Binding-site contacts:
Ligand atom CA contacts residue TYR193 of chain 1.B at 3.3 Å (hydrophobic).
Ligand atom CA contacts residue CYS318 of chain 1.B at 3.4 Å (hydrophobic).
Ligand atom NE contacts residue ARG172 of chain 1.B at 3.5 Å (salt-bridge).
Ligand atom OXT contacts residue TYR193 of chain 1.B at 2.8 Å (h-bond).
Ligand atom NH2 contacts residue GLU85 of chain 1.B at 3.7 Å.
Ligand atom NH2 contacts residue PHE315 of chain 1.B at 3.6 Å.
Ligand atom CD contacts residue HIS190 of chain 1.B at 3.5 Å.
Ligand atom NE contacts residue GLU85 of chain 1.B at 2.8 Å (salt-bridge).
Ligand atom CZ contacts residue ARG172 of chain 1.B at 3.5 Å.
Ligand atom N contacts residue CYS318 of chain 1.B at 3.4 Å (h-bond).
Ligand atom O contacts residue ARG317 of chain 1.B at 3.2 Å (salt-bridge).
Ligand atom NH1 contacts residue GLU192 of chain 1.B at 2.5 Å (salt-bridge).
Ligand atom C contacts residue CYS318 of chain 1.B at 3.8 Å (hydrophobic).
Ligand atom CZ contacts residue GLU85 of chain 1.B at 3.7 Å.
Ligand atom NH2 contacts residue CYS318 of chain 1.B at 3.6 Å (h-bond).
Ligand atom NH1 contacts residue TYR193 of chain 1.B at 3.7 Å.
Ligand atom CG contacts residue HIS190 of chain 1.B at 3.4 Å.
Ligand atom NH1 contacts residue ARG172 of chain 1.B at 3.5 Å.
Ligand atom CA contacts residue GLU85 of chain 1.B at 3.4 Å.
Ligand atom N contacts residue THR87 of chain 1.B at 2.7 Å (h-bond).
Ligand atom N contacts residue GLU85 of chain 1.B at 2.8 Å (salt-bridge).
Ligand atom NH2 contacts residue TYR193 of chain 1.B at 3.6 Å (h-bond).
Ligand atom CD contacts residue GLU192 of chain 1.B at 3.3 Å.
Ligand atom CA contacts residue THR87 of chain 1.B at 3.6 Å.
Ligand atom CD contacts residue ARG172 of chain 1.B at 3.7 Å.
Ligand atom CG contacts residue THR87 of chain 1.B at 3.6 Å.
Ligand atom NH2 contacts residue ARG172 of chain 1.B at 3.7 Å.
Ligand atom C contacts residue TYR193 of chain 1.B at 3.3 Å (hydrophobic).
Ligand atom CB contacts residue HIS190 of chain 1.B at 3.4 Å.
Ligand atom C contacts residue ARG317 of chain 1.B at 3.6 Å.
Ligand atom CD contacts residue GLU85 of chain 1.B at 3.6 Å.
Ligand atom NE contacts residue TYR193 of chain 1.B at 3.5 Å (h-bond).
Ligand atom CZ contacts residue GLU192 of chain 1.B at 3.6 Å.
Ligand atom CZ contacts residue TYR193 of chain 1.B at 3.4 Å (hydrophobic).
Ligand atom CG contacts residue GLU85 of chain 1.B at 3.4 Å.
Ligand atom CB contacts residue TYR193 of chain 1.B at 3.9 Å (hydrophobic).
Ligand atom N contacts residue VAL86 of chain 1.B at 3.0 Å (h-bond).
Ligand atom O contacts residue VAL86 of chain 1.B at 3.7 Å.
Ligand atom OXT contacts residue ARG317 of chain 1.B at 2.8 Å (salt-bridge).
Ligand atom CB contacts residue THR87 of chain 1.B at 3.4 Å.

Sequence of chain 1.B:
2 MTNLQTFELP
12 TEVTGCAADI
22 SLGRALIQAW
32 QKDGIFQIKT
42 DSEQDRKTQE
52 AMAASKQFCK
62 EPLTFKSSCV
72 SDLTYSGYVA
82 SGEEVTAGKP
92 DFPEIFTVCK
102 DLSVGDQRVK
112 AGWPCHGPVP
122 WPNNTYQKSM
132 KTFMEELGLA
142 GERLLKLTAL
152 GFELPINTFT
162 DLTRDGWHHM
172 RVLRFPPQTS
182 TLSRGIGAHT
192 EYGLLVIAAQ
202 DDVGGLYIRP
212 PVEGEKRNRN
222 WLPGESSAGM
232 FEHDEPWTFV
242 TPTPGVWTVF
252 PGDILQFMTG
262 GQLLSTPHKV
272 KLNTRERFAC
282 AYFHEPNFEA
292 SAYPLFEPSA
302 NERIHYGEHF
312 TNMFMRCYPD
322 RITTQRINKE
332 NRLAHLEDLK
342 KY

The small molecule below binds the protein below.
Small molecule (SMILES): NC(=[NH2+])NCCC[C@H](N)C(=O)O